This small molecule binds to this protein.
Small molecule (SMILES): Cc1cccn2c(=O)c(-c3cc(Cl)cc(Cl)c3)c([O-])[n+](Cc3cnc(Cl)s3)c12

Sequence of chain 1.D:
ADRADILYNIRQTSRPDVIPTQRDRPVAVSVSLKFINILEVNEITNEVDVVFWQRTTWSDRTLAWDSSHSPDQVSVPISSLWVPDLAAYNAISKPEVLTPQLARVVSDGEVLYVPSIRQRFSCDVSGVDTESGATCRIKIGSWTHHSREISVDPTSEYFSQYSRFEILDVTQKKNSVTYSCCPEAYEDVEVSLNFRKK

Sequence of chain 1.E:
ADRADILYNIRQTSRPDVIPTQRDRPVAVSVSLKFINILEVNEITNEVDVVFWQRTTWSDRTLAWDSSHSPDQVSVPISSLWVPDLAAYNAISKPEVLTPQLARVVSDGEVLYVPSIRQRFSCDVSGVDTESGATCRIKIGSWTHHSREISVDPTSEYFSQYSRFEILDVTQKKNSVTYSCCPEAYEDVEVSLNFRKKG

Binding-site contacts:
Ligand atom CL3 contacts residue VAL114 of chain 1.E at 3.8 Å.
Ligand atom C12 contacts residue ARG55 of chain 1.E at 3.8 Å.
Ligand atom CL3 contacts residue ARG104 of chain 1.E at 3.4 Å.
Ligand atom C2 contacts residue TYR185 of chain 1.D at 3.5 Å (hydrophobic).
Ligand atom C7 contacts residue TRP53 of chain 1.E at 3.5 Å (hydrophobic).
Ligand atom C15 contacts residue ARG55 of chain 1.E at 3.4 Å.
Ligand atom CL2 contacts residue ARG55 of chain 1.E at 3.4 Å.
Ligand atom C9 contacts residue TYR89 of chain 1.D at 3.4 Å (hydrophobic).
Ligand atom C1 contacts residue TYR89 of chain 1.D at 3.6 Å (hydrophobic).
Ligand atom N2 contacts residue TYR185 of chain 1.D at 3.8 Å.
Ligand atom C14 contacts residue ARG55 of chain 1.E at 3.5 Å.
Ligand atom C10 contacts residue ARG55 of chain 1.E at 3.7 Å.
Ligand atom C17 contacts residue TRP143 of chain 1.D at 3.3 Å (hydrophobic).
Ligand atom C13 contacts residue ARG55 of chain 1.E at 3.8 Å.
Ligand atom CL3 contacts residue LEU112 of chain 1.E at 2.6 Å.
Ligand atom C1 contacts residue TYR192 of chain 1.D at 3.5 Å (hydrophobic).
Ligand atom N3 contacts residue TRP143 of chain 1.D at 3.8 Å.
Ligand atom C8 contacts residue TYR185 of chain 1.D at 3.2 Å (hydrophobic).
Ligand atom CL1 contacts residue LEU112 of chain 1.E at 3.2 Å.
Ligand atom N3 contacts residue THR144 of chain 1.D at 3.6 Å.
Ligand atom C8 contacts residue TRP143 of chain 1.D at 3.2 Å (hydrophobic).
Ligand atom C18 contacts residue VAL114 of chain 1.E at 3.6 Å (hydrophobic).
Ligand atom N3 contacts residue VAL114 of chain 1.E at 3.7 Å.
Ligand atom C16 contacts residue TYR192 of chain 1.D at 3.6 Å (hydrophobic).
Ligand atom C1 contacts residue TRP143 of chain 1.D at 3.2 Å (hydrophobic).
Ligand atom C16 contacts residue TRP143 of chain 1.D at 3.2 Å (hydrophobic).
Ligand atom CL2 contacts residue SER186 of chain 1.D at 3.6 Å.
Ligand atom CL3 contacts residue TYR113 of chain 1.E at 3.5 Å.
Ligand atom CL2 contacts residue CYS187 of chain 1.D at 3.6 Å.
Ligand atom C14 contacts residue CYS187 of chain 1.D at 3.6 Å (hydrophobic).
Ligand atom C3 contacts residue TYR185 of chain 1.D at 3.5 Å (hydrophobic).
Ligand atom C8 contacts residue TRP53 of chain 1.E at 3.6 Å (hydrophobic).
Ligand atom C19 contacts residue TRP143 of chain 1.D at 3.0 Å (hydrophobic).
Ligand atom C15 contacts residue TYR185 of chain 1.D at 3.6 Å (hydrophobic).
Ligand atom C9 contacts residue TYR185 of chain 1.D at 3.1 Å (hydrophobic).
Ligand atom C7 contacts residue TYR185 of chain 1.D at 3.7 Å (hydrophobic).
Ligand atom C9 contacts residue TRP143 of chain 1.D at 3.5 Å (hydrophobic).
Ligand atom O1 contacts residue ARG55 of chain 1.E at 2.9 Å (salt-bridge).
Ligand atom O2 contacts residue TYR192 of chain 1.D at 3.7 Å.
Ligand atom O1 contacts residue TRP53 of chain 1.E at 3.8 Å.